The protein below binds the small molecule below.
Small molecule (SMILES): CC(=O)N[C@@H]1[C@@H](O)[C@H](O)[C@@H](CO)O[C@H]1O

Sequence of chain 3.A:
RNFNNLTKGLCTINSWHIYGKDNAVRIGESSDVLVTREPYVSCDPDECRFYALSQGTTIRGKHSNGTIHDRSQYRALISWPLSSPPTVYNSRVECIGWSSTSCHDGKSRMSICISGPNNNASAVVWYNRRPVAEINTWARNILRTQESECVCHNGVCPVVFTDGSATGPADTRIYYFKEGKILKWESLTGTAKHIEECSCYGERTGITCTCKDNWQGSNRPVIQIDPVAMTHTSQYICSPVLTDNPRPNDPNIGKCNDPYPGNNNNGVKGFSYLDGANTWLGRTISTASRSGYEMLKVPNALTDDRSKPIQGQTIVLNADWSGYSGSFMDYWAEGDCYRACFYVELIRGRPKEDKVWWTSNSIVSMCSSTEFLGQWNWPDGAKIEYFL

Binding-site contacts:
Ligand atom C4 contacts residue ASN5 of chain 3.A at 4.3 Å.
Ligand atom C2 contacts residue ASN5 of chain 3.A at 2.5 Å.
Ligand atom O3 contacts residue ASN2 of chain 3.A at 3.6 Å.
Ligand atom C6 contacts residue ASN154 of chain 3.A at 4.0 Å.
Ligand atom C5 contacts residue ASN5 of chain 3.A at 3.7 Å.
Ligand atom N2 contacts residue ASN2 of chain 3.A at 4.0 Å.
Ligand atom C5 contacts residue ASN154 of chain 3.A at 3.4 Å.
Ligand atom C4 contacts residue ASN154 of chain 3.A at 4.4 Å.
Ligand atom C1 contacts residue PHE3 of chain 3.A at 4.1 Å (hydrophobic).
Ligand atom N2 contacts residue PHE3 of chain 3.A at 3.0 Å (h-bond).
Ligand atom C2 contacts residue PHE3 of chain 3.A at 4.0 Å (hydrophobic).
Ligand atom C7 contacts residue ASN2 of chain 3.A at 4.0 Å.
Ligand atom C7 contacts residue ASN5 of chain 3.A at 3.6 Å.
Ligand atom O5 contacts residue ASN154 of chain 3.A at 3.9 Å.
Ligand atom C1 contacts residue ASN154 of chain 3.A at 3.9 Å.
Ligand atom C8 contacts residue PHE3 of chain 3.A at 3.3 Å (hydrophobic).
Ligand atom O5 contacts residue ASN5 of chain 3.A at 2.4 Å (h-bond).
Ligand atom C8 contacts residue ASN2 of chain 3.A at 3.6 Å.
Ligand atom C7 contacts residue PHE3 of chain 3.A at 3.6 Å (hydrophobic).
Ligand atom O7 contacts residue ASN5 of chain 3.A at 4.0 Å.
Ligand atom C1 contacts residue ASN5 of chain 3.A at 1.4 Å.
Ligand atom C3 contacts residue ASN5 of chain 3.A at 3.8 Å.
Ligand atom N2 contacts residue ASN5 of chain 3.A at 2.8 Å (h-bond).